Sequence of chain 1.N:
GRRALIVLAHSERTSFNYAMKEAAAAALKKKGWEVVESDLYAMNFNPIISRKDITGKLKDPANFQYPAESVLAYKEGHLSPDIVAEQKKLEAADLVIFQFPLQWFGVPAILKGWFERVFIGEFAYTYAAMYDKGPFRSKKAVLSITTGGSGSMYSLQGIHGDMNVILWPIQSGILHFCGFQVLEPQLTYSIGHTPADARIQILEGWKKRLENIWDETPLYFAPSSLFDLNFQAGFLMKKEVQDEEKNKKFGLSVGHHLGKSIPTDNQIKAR

Binding-site contacts:
Ligand atom C23 contacts residue PRO72 of chain 1.M at 3.8 Å (hydrophobic).
Ligand atom C6 contacts residue TYR130 of chain 1.M at 4.1 Å (hydrophobic).
Ligand atom C15 contacts residue TYR130 of chain 1.M at 4.1 Å (hydrophobic).
Ligand atom C16 contacts residue PHE110 of chain 1.N at 4.2 Å (hydrophobic).
Ligand atom C15 contacts residue FAD1 of chain 1.GA at 3.4 Å.
Ligand atom C16 contacts residue PHE182 of chain 1.M at 3.7 Å (hydrophobic).
Ligand atom C14 contacts residue FAD1 of chain 1.GA at 3.4 Å.
Ligand atom O20 contacts residue GLY154 of chain 1.N at 3.6 Å (h-bond).
Ligand atom O20 contacts residue GLY153 of chain 1.N at 4.1 Å.
Ligand atom C23 contacts residue TYR130 of chain 1.M at 4.3 Å (hydrophobic).
Ligand atom C13 contacts residue FAD1 of chain 1.GA at 3.6 Å.
Ligand atom C1 contacts residue TYR130 of chain 1.M at 3.6 Å (hydrophobic).
Ligand atom O38 contacts residue PRO72 of chain 1.M at 4.2 Å.
Ligand atom C15 contacts residue TRP109 of chain 1.N at 3.6 Å (hydrophobic).
Ligand atom O19 contacts residue TYR130 of chain 1.M at 3.9 Å.
Ligand atom C24 contacts residue PRO72 of chain 1.M at 3.8 Å (hydrophobic).
Ligand atom C18 contacts residue FAD1 of chain 1.GA at 3.7 Å.
Ligand atom O38 contacts residue FAD1 of chain 1.GA at 4.0 Å.
Ligand atom O19 contacts residue FAD1 of chain 1.GA at 3.1 Å (h-bond).
Ligand atom O20 contacts residue FAD1 of chain 1.GA at 3.1 Å (h-bond).
Ligand atom C4 contacts residue FAD1 of chain 1.GA at 3.7 Å.
Ligand atom O19 contacts residue PRO72 of chain 1.M at 3.8 Å.
Ligand atom C17 contacts residue PHE182 of chain 1.M at 3.7 Å (hydrophobic).
Ligand atom C17 contacts residue FAD1 of chain 1.GA at 3.6 Å.
Ligand atom C35 contacts residue ALA73 of chain 1.M at 3.8 Å (hydrophobic).
Ligand atom C1 contacts residue FAD1 of chain 1.GA at 3.6 Å.
Ligand atom C14 contacts residue TYR130 of chain 1.M at 3.3 Å (hydrophobic).
Ligand atom O41 contacts residue GLY153 of chain 1.N at 3.5 Å.
Ligand atom BR contacts residue GLY154 of chain 1.N at 3.9 Å.
Ligand atom C22 contacts residue PRO72 of chain 1.M at 3.9 Å (hydrophobic).
Ligand atom C26 contacts residue PRO72 of chain 1.M at 3.9 Å (hydrophobic).
Ligand atom C25 contacts residue PRO72 of chain 1.M at 3.8 Å (hydrophobic).
Ligand atom C16 contacts residue TRP109 of chain 1.N at 3.8 Å (hydrophobic).
Ligand atom BR contacts residue GLY153 of chain 1.N at 3.5 Å.
Ligand atom O40 contacts residue TYR130 of chain 1.M at 3.4 Å (h-bond).
Ligand atom C16 contacts residue FAD1 of chain 1.GA at 3.7 Å.
Ligand atom O41 contacts residue FAD1 of chain 1.GA at 3.4 Å (h-bond).
Ligand atom C34 contacts residue ALA73 of chain 1.M at 4.2 Å (hydrophobic).
Ligand atom C36 contacts residue ALA73 of chain 1.M at 4.0 Å (hydrophobic).
Ligand atom C13 contacts residue TYR130 of chain 1.M at 3.7 Å (hydrophobic).

Sequence of chain 1.M:
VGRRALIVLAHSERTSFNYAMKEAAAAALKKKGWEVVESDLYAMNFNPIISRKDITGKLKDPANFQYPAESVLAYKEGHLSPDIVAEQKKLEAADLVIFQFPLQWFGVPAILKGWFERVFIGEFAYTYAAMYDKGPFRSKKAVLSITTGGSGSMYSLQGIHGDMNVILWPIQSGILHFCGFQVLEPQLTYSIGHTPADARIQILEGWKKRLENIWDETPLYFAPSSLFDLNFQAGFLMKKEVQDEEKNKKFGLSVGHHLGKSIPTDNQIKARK

A small-molecule ligand and the protein it binds are described below.
Small molecule (SMILES): O=C1c2ccccc2C(=O)[C@@H](Br)[C@H]1[C@H]1C(=O)c2ccccc2C(=O)[C@@H]1O